This protein binds this small molecule.
Small molecule (SMILES): O=C([O-])C(=O)[O-]

Sequence of chain 1.D:
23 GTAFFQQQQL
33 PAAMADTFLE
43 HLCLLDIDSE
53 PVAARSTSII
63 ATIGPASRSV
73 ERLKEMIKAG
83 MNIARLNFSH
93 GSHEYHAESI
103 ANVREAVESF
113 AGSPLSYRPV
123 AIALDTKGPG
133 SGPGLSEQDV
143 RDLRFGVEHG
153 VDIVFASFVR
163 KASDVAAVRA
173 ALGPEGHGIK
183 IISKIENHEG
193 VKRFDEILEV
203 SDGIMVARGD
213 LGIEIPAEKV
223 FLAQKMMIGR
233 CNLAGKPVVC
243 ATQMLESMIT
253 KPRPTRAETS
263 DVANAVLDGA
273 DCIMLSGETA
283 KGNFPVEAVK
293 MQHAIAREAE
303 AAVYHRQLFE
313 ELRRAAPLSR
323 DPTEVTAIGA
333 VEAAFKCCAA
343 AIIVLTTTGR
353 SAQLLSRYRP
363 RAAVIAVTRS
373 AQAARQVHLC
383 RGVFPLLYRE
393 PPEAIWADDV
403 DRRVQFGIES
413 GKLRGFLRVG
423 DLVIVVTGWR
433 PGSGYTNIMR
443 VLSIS

Binding-site contacts:
Ligand atom C2 contacts residue MG1 of chain 1.Y at 2.9 Å.
Ligand atom O4 contacts residue MG1 of chain 1.Y at 4.0 Å.
Ligand atom O2 contacts residue GLY211 of chain 1.D at 3.9 Å.
Ligand atom C1 contacts residue GLU188 of chain 1.D at 4.0 Å.
Ligand atom O4 contacts residue GLY211 of chain 1.D at 2.9 Å (h-bond).
Ligand atom O1 contacts residue ARG87 of chain 1.D at 4.4 Å.
Ligand atom C2 contacts residue ALA209 of chain 1.D at 3.6 Å (hydrophobic).
Ligand atom O4 contacts residue ARG210 of chain 1.D at 3.6 Å (salt-bridge).
Ligand atom O1 contacts residue MG1 of chain 1.Y at 2.2 Å.
Ligand atom O2 contacts residue ASP212 of chain 1.D at 2.8 Å (salt-bridge).
Ligand atom O1 contacts residue ALA209 of chain 1.D at 4.2 Å.
Ligand atom O3 contacts residue ARG87 of chain 1.D at 4.0 Å.
Ligand atom O3 contacts residue MET276 of chain 1.D at 4.0 Å.
Ligand atom O2 contacts residue MG1 of chain 1.Y at 2.1 Å.
Ligand atom O3 contacts residue MG1 of chain 1.Y at 4.2 Å.
Ligand atom O3 contacts residue MET207 of chain 1.D at 4.1 Å.
Ligand atom O4 contacts residue ASP212 of chain 1.D at 3.8 Å.
Ligand atom C2 contacts residue ASP212 of chain 1.D at 3.8 Å.
Ligand atom C2 contacts residue ARG210 of chain 1.D at 4.5 Å.
Ligand atom C1 contacts residue THR244 of chain 1.D at 4.0 Å.
Ligand atom C1 contacts residue ALA209 of chain 1.D at 3.8 Å (hydrophobic).
Ligand atom C2 contacts residue THR244 of chain 1.D at 3.6 Å.
Ligand atom C2 contacts residue GLU188 of chain 1.D at 3.8 Å.
Ligand atom O2 contacts residue ALA209 of chain 1.D at 3.9 Å.
Ligand atom O1 contacts residue LYS186 of chain 1.D at 2.8 Å (salt-bridge).
Ligand atom C1 contacts residue MG1 of chain 1.Y at 2.9 Å.
Ligand atom O3 contacts residue ALA209 of chain 1.D at 4.2 Å.
Ligand atom C2 contacts residue GLY211 of chain 1.D at 3.8 Å.
Ligand atom O3 contacts residue THR244 of chain 1.D at 3.5 Å (h-bond).
Ligand atom O3 contacts residue LYS186 of chain 1.D at 3.9 Å.
Ligand atom O1 contacts residue GLU188 of chain 1.D at 3.4 Å (salt-bridge).
Ligand atom C1 contacts residue LYS186 of chain 1.D at 3.7 Å.
Ligand atom O2 contacts residue GLU188 of chain 1.D at 3.0 Å (salt-bridge).
Ligand atom O1 contacts residue ASP212 of chain 1.D at 4.1 Å.
Ligand atom O4 contacts residue ALA209 of chain 1.D at 3.3 Å.
Ligand atom O4 contacts residue THR244 of chain 1.D at 2.6 Å (h-bond).